The protein below binds the small molecule below.
Small molecule (SMILES): Oc1ccc(Cl)c2cccnc12

Binding-site contacts:
Ligand atom C12 contacts residue HIS225 of chain 1.A at 3.4 Å.
Ligand atom N6 contacts residue ILE232 of chain 1.A at 3.9 Å.
Ligand atom C9 contacts residue ILE232 of chain 1.A at 3.8 Å (hydrophobic).
Ligand atom C1 contacts residue HIS125 of chain 1.A at 3.5 Å.
Ligand atom C5 contacts residue PHE113 of chain 1.A at 4.3 Å (hydrophobic).
Ligand atom C5 contacts residue MN1 of chain 1.D at 3.2 Å.
Ligand atom C7 contacts residue PHE113 of chain 1.A at 3.7 Å (hydrophobic).
Ligand atom N6 contacts residue ASP156 of chain 1.A at 3.7 Å.
Ligand atom C2 contacts residue ASP156 of chain 1.A at 4.0 Å.
Ligand atom O11 contacts residue ASP145 of chain 1.A at 3.2 Å (salt-bridge).
Ligand atom C4 contacts residue ILE232 of chain 1.A at 3.7 Å (hydrophobic).
Ligand atom C5 contacts residue MN1 of chain 1.E at 3.2 Å.
Ligand atom CL8 contacts residue HIS125 of chain 1.A at 3.7 Å.
Ligand atom C12 contacts residue ILE232 of chain 1.A at 3.9 Å (hydrophobic).
Ligand atom C10 contacts residue HIS125 of chain 1.A at 4.1 Å.
Ligand atom C4 contacts residue HIS125 of chain 1.A at 4.0 Å.
Ligand atom C2 contacts residue ILE232 of chain 1.A at 4.0 Å (hydrophobic).
Ligand atom O11 contacts residue MN1 of chain 1.D at 2.3 Å.
Ligand atom O11 contacts residue GLU353 of chain 1.A at 3.5 Å (salt-bridge).
Ligand atom C7 contacts residue HIS125 of chain 1.A at 3.6 Å.
Ligand atom N6 contacts residue GLU258 of chain 1.A at 3.7 Å.
Ligand atom N6 contacts residue MN1 of chain 1.D at 2.6 Å.
Ligand atom N6 contacts residue HIS225 of chain 1.A at 3.2 Å (h-bond).
Ligand atom C10 contacts residue MN1 of chain 1.E at 3.6 Å.
Ligand atom O11 contacts residue MN1 of chain 1.E at 2.1 Å.
Ligand atom C12 contacts residue GLU258 of chain 1.A at 4.3 Å.
Ligand atom C10 contacts residue PHE113 of chain 1.A at 3.5 Å (hydrophobic).
Ligand atom C2 contacts residue HIS125 of chain 1.A at 4.0 Å.
Ligand atom C5 contacts residue ASP156 of chain 1.A at 3.8 Å.
Ligand atom C2 contacts residue MN1 of chain 1.D at 3.3 Å.
Ligand atom C12 contacts residue MN1 of chain 1.D at 3.6 Å.
Ligand atom O11 contacts residue GLU258 of chain 1.A at 3.8 Å.
Ligand atom C3 contacts residue HIS125 of chain 1.A at 3.3 Å.
Ligand atom C1 contacts residue ILE232 of chain 1.A at 4.1 Å (hydrophobic).
Ligand atom O11 contacts residue ASP156 of chain 1.A at 3.0 Å (salt-bridge).
Ligand atom C10 contacts residue ASP145 of chain 1.A at 3.7 Å.
Ligand atom O11 contacts residue PHE113 of chain 1.A at 4.3 Å.
Ligand atom C5 contacts residue ASP145 of chain 1.A at 3.9 Å.
Ligand atom CL8 contacts residue HIS276 of chain 1.A at 4.0 Å.
Ligand atom C9 contacts residue HIS233 of chain 1.A at 4.2 Å.

Sequence of chain 1.A:
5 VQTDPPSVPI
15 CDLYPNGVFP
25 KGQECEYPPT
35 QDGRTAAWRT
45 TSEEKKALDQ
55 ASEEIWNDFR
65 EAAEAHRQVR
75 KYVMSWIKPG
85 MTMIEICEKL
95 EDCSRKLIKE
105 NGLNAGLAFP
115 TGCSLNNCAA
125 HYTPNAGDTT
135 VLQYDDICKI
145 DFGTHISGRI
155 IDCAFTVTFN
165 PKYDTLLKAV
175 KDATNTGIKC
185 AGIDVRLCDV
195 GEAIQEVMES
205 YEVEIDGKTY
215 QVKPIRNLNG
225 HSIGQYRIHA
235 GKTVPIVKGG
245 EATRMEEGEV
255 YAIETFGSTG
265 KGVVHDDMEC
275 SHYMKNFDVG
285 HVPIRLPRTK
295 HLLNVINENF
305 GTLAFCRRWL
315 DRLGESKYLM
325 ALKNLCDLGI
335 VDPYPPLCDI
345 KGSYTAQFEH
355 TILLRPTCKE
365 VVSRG